Binding-site contacts:
Ligand atom CL2 contacts residue LYS15 of chain 2.A at 3.5 Å.
Ligand atom C14 contacts residue SER117 of chain 1.A at 2.7 Å.
Ligand atom C8 contacts residue 43F1 of chain 2.C at 0.8 Å.
Ligand atom C11 contacts residue LYS15 of chain 2.A at 3.3 Å.
Ligand atom C11 contacts residue 43F1 of chain 2.C at 1.1 Å.
Ligand atom CL3 contacts residue LYS15 of chain 2.A at 3.7 Å.
Ligand atom C10 contacts residue 43F1 of chain 2.C at 1.5 Å.
Ligand atom CL1 contacts residue 43F1 of chain 2.C at 3.2 Å.
Ligand atom CL3 contacts residue 43F1 of chain 2.C at 1.1 Å.
Ligand atom CAA contacts residue 43F1 of chain 2.C at 1.1 Å.
Ligand atom C3 contacts residue 43F1 of chain 2.C at 0.3 Å.
Ligand atom CAA contacts residue LEU17 of chain 2.A at 3.6 Å (hydrophobic).
Ligand atom CAA contacts residue ALA109 of chain 2.A at 3.4 Å (hydrophobic).
Ligand atom C14 contacts residue LEU110 of chain 1.A at 3.0 Å (hydrophobic).
Ligand atom C10 contacts residue LYS15 of chain 2.A at 3.0 Å.
Ligand atom C9 contacts residue LYS15 of chain 2.A at 3.6 Å.
Ligand atom O18 contacts residue 43F1 of chain 2.C at 0.6 Å.
Ligand atom C2 contacts residue 43F1 of chain 2.C at 1.0 Å.
Ligand atom CL1 contacts residue THR118 of chain 1.A at 3.3 Å.
Ligand atom O7 contacts residue LEU17 of chain 1.A at 3.7 Å.
Ligand atom C14 contacts residue 43F1 of chain 2.C at 2.5 Å.
Ligand atom C6 contacts residue 43F1 of chain 2.C at 1.3 Å.
Ligand atom CL1 contacts residue THR119 of chain 1.A at 2.6 Å.
Ligand atom C5 contacts residue ALA109 of chain 1.A at 3.6 Å (hydrophobic).
Ligand atom C4 contacts residue 43F1 of chain 2.C at 1.2 Å.
Ligand atom C13 contacts residue ALA108 of chain 1.A at 3.6 Å (hydrophobic).
Ligand atom O7 contacts residue 43F1 of chain 2.C at 1.1 Å.
Ligand atom C13 contacts residue 43F1 of chain 2.C at 1.3 Å.
Ligand atom C13 contacts residue LEU17 of chain 2.A at 2.9 Å (hydrophobic).
Ligand atom C5 contacts residue 43F1 of chain 2.C at 0.6 Å.
Ligand atom C12 contacts residue 43F1 of chain 2.C at 1.4 Å.
Ligand atom C9 contacts residue 43F1 of chain 2.C at 0.9 Å.
Ligand atom C6 contacts residue ALA108 of chain 1.A at 3.7 Å (hydrophobic).
Ligand atom CAA contacts residue LEU110 of chain 2.A at 3.6 Å (hydrophobic).
Ligand atom CL2 contacts residue 43F1 of chain 2.C at 2.6 Å.
Ligand atom C4 contacts residue LEU110 of chain 1.A at 3.5 Å (hydrophobic).
Ligand atom C12 contacts residue ALA108 of chain 1.A at 3.7 Å (hydrophobic).
Ligand atom C1 contacts residue 43F1 of chain 2.C at 0.8 Å.
Ligand atom C12 contacts residue LEU17 of chain 2.A at 2.8 Å (hydrophobic).
Ligand atom CL1 contacts residue SER117 of chain 1.A at 3.2 Å.

Sequence of chain 1.A:
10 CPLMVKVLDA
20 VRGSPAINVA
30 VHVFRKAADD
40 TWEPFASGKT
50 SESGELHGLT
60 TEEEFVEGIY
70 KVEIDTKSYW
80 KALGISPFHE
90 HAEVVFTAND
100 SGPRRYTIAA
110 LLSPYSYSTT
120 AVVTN

Sequence of chain 2.A:
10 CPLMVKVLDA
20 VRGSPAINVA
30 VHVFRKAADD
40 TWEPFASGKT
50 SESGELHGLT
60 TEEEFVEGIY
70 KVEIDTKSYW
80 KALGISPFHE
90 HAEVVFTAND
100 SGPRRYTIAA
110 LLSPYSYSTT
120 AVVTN

This protein binds this small molecule.
Small molecule (SMILES): COc1cc(CCl)ccc1Oc1ccc(Cl)cc1Cl